Binding-site contacts:
Ligand atom C7 contacts residue ASN15 of chain 1.G at 4.1 Å.
Ligand atom C5 contacts residue ASN15 of chain 1.G at 3.6 Å.
Ligand atom O5 contacts residue ASN15 of chain 1.G at 2.4 Å (h-bond).
Ligand atom C4 contacts residue ASN15 of chain 1.G at 4.3 Å.
Ligand atom C2 contacts residue ASN15 of chain 1.G at 2.7 Å.
Ligand atom C1 contacts residue ASN15 of chain 1.G at 1.5 Å.
Ligand atom C3 contacts residue ASN15 of chain 1.G at 3.8 Å.
Ligand atom N2 contacts residue ASN15 of chain 1.G at 3.1 Å (h-bond).

Sequence of chain 1.G:
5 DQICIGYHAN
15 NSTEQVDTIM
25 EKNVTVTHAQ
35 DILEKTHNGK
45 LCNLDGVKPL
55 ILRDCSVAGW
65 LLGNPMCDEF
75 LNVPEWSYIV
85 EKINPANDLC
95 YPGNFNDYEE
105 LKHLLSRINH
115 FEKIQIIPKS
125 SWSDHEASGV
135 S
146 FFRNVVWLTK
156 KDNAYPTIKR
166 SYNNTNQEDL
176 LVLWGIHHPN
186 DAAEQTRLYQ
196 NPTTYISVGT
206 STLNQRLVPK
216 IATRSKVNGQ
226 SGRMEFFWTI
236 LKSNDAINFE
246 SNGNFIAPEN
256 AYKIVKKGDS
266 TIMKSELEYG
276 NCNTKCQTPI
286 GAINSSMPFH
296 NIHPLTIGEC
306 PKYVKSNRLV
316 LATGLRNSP

A protein and the small-molecule ligand that binds it are described below.
Small molecule (SMILES): CC(=O)N[C@@H]1[C@@H](O)[C@H](O)[C@@H](CO)O[C@H]1O